This small molecule binds to this protein.
Small molecule (SMILES): CSCC[C@H](N)C(=O)O

Sequence of chain 3.A:
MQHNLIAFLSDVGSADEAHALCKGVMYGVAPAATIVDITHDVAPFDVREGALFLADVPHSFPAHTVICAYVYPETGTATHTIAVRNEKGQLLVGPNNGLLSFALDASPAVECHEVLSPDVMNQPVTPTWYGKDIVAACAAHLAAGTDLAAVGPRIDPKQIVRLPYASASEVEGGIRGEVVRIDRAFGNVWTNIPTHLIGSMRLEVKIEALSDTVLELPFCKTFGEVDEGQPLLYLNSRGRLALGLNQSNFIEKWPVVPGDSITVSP

Sequence of chain 1.A:
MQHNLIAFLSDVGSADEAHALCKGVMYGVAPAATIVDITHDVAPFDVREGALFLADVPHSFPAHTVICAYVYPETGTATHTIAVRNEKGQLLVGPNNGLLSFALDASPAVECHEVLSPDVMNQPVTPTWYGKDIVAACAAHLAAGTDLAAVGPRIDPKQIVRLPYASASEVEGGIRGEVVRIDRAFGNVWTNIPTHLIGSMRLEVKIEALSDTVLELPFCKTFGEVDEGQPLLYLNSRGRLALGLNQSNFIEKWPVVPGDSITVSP

Binding-site contacts:
Ligand atom N contacts residue TRP129 of chain 1.A at 3.8 Å.
Ligand atom OXT contacts residue ALA18 of chain 1.A at 4.0 Å.
Ligand atom N contacts residue TRP190 of chain 3.A at 3.2 Å.
Ligand atom CE contacts residue PHE228 of chain 3.A at 3.9 Å (hydrophobic).
Ligand atom C contacts residue ASP183 of chain 3.A at 4.0 Å.
Ligand atom CB contacts residue TRP190 of chain 3.A at 4.5 Å (hydrophobic).
Ligand atom CA contacts residue TRP129 of chain 1.A at 3.4 Å (hydrophobic).
Ligand atom CA contacts residue TRP190 of chain 3.A at 4.2 Å (hydrophobic).
Ligand atom C contacts residue TRP129 of chain 1.A at 4.2 Å (hydrophobic).
Ligand atom OXT contacts residue PHE186 of chain 3.A at 4.2 Å.
Ligand atom CB contacts residue TRP129 of chain 1.A at 4.3 Å (hydrophobic).
Ligand atom N contacts residue SER242 of chain 3.A at 3.0 Å (h-bond).
Ligand atom SD contacts residue THR128 of chain 1.A at 3.6 Å (h-bond).
Ligand atom CB contacts residue SER242 of chain 3.A at 4.4 Å.
Ligand atom CG contacts residue TRP129 of chain 1.A at 3.5 Å (hydrophobic).
Ligand atom O contacts residue ASP183 of chain 3.A at 3.8 Å.
Ligand atom CE contacts residue ASP183 of chain 3.A at 3.1 Å.
Ligand atom CB contacts residue THR128 of chain 1.A at 4.2 Å.
Ligand atom CA contacts residue SER242 of chain 3.A at 4.0 Å.
Ligand atom SD contacts residue ASP183 of chain 3.A at 4.5 Å.
Ligand atom CE contacts residue ASN188 of chain 3.A at 3.3 Å.
Ligand atom CE contacts residue 5CD1 of chain 1.B at 3.2 Å.
Ligand atom O contacts residue TRP190 of chain 3.A at 4.0 Å.
Ligand atom CB contacts residue ASP183 of chain 3.A at 4.4 Å.
Ligand atom C contacts residue ALA18 of chain 1.A at 3.9 Å (hydrophobic).
Ligand atom SD contacts residue 5CD1 of chain 1.B at 3.4 Å.
Ligand atom OXT contacts residue VAL12 of chain 1.A at 4.5 Å.
Ligand atom CG contacts residue 5CD1 of chain 1.B at 4.4 Å.
Ligand atom CG contacts residue THR128 of chain 1.A at 3.0 Å.
Ligand atom SD contacts residue PHE186 of chain 3.A at 4.3 Å.
Ligand atom O contacts residue TRP129 of chain 1.A at 4.2 Å.
Ligand atom OXT contacts residue TRP129 of chain 1.A at 4.5 Å.
Ligand atom C contacts residue TRP190 of chain 3.A at 4.3 Å (hydrophobic).
Ligand atom OXT contacts residue ASP183 of chain 3.A at 3.7 Å.
Ligand atom CE contacts residue PHE186 of chain 3.A at 4.1 Å (hydrophobic).
Ligand atom O contacts residue ALA18 of chain 1.A at 3.3 Å.